Sequence of chain 1.B:
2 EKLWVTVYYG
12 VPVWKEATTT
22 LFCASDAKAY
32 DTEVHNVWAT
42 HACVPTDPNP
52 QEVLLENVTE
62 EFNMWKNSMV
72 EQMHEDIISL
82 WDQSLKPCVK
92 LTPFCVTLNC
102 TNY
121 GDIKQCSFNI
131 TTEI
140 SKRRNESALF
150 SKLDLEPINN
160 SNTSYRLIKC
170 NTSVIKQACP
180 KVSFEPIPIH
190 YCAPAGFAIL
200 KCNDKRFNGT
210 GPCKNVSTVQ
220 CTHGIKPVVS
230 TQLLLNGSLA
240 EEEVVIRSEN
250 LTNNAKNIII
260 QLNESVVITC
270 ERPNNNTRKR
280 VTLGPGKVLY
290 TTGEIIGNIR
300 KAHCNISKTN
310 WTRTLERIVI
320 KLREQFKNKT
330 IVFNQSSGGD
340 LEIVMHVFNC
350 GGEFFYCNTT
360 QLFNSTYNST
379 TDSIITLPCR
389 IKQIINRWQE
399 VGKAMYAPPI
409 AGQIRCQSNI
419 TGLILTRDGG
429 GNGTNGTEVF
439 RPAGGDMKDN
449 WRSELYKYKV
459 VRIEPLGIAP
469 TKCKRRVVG

Binding-site contacts:
Ligand atom N2 contacts residue ASN144 of chain 1.B at 3.0 Å (h-bond).
Ligand atom C7 contacts residue ASN144 of chain 1.B at 3.3 Å.
Ligand atom C5 contacts residue ASN144 of chain 1.B at 3.7 Å.
Ligand atom C7 contacts residue GLU145 of chain 1.B at 4.0 Å.
Ligand atom C1 contacts residue ASN144 of chain 1.B at 1.4 Å.
Ligand atom C4 contacts residue ASN144 of chain 1.B at 4.3 Å.
Ligand atom C8 contacts residue LYS278 of chain 1.B at 4.1 Å.
Ligand atom O5 contacts residue ASN144 of chain 1.B at 2.4 Å (h-bond).
Ligand atom C3 contacts residue ASN144 of chain 1.B at 3.8 Å.
Ligand atom C8 contacts residue GLU145 of chain 1.B at 3.3 Å.
Ligand atom O7 contacts residue GLU145 of chain 1.B at 4.3 Å.
Ligand atom O7 contacts residue ASN144 of chain 1.B at 3.1 Å (h-bond).
Ligand atom N2 contacts residue GLU145 of chain 1.B at 4.5 Å.
Ligand atom C8 contacts residue ASN144 of chain 1.B at 4.1 Å.
Ligand atom C8 contacts residue SER146 of chain 1.B at 3.2 Å.
Ligand atom O7 contacts residue SER146 of chain 1.B at 4.0 Å.
Ligand atom C2 contacts residue ASN144 of chain 1.B at 2.5 Å.
Ligand atom C7 contacts residue SER146 of chain 1.B at 4.1 Å.

The protein below binds the small molecule below.
Small molecule (SMILES): CC(=O)N[C@H]1[C@H](O[C@H]2[C@H](O)[C@@H](NC(C)=O)CO[C@@H]2CO)O[C@H](CO)[C@@H](O[C@@H]2O[C@H](CO)[C@@H](O)[C@H](O)[C@@H]2O)[C@@H]1O